Sequence of chain 1.A:
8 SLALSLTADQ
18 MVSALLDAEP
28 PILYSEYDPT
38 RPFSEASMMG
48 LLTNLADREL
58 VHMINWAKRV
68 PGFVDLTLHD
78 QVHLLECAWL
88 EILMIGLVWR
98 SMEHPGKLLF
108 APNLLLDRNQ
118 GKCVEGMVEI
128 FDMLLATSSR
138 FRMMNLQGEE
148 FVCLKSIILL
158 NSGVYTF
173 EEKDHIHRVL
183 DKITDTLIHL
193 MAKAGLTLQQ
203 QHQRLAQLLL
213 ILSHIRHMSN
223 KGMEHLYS

This small molecule binds to this protein.
Small molecule (SMILES): CC(C)C[C@H](NC(=O)[C@H](C)NC(=O)[C@H](C)N)C(=O)N[C@@H](CC1=NC=NC1)C(=O)N[C@@H](C)C(=O)N[C@@H](CC(C)C)C(=O)N[C@@H](CC(C)C)C(=O)N[C@@H](CCC(N)=O)C(=O)N[C@H](C=O)CC(=O)O

Binding-site contacts:
Ligand atom N contacts residue ILE61 of chain 1.A at 4.3 Å.
Ligand atom CD2 contacts residue LYS65 of chain 1.A at 4.4 Å.
Ligand atom O contacts residue LYS65 of chain 1.A at 3.4 Å (salt-bridge).
Ligand atom CG contacts residue ILE61 of chain 1.A at 4.1 Å (hydrophobic).
Ligand atom CD2 contacts residue GLN78 of chain 1.A at 3.8 Å.
Ligand atom CD2 contacts residue LEU75 of chain 1.A at 3.0 Å (hydrophobic).
Ligand atom CD1 contacts residue ILE61 of chain 1.A at 3.6 Å (hydrophobic).
Ligand atom CG contacts residue VAL79 of chain 1.A at 4.0 Å (hydrophobic).
Ligand atom CG contacts residue LEU75 of chain 1.A at 4.1 Å (hydrophobic).
Ligand atom CB contacts residue ILE61 of chain 1.A at 3.8 Å (hydrophobic).
Ligand atom CD2 contacts residue ILE61 of chain 1.A at 3.7 Å (hydrophobic).
Ligand atom CD2 contacts residue LEU82 of chain 1.A at 4.0 Å (hydrophobic).
Ligand atom CD2 contacts residue GLU83 of chain 1.A at 4.3 Å.
Ligand atom CD2 contacts residue PHE70 of chain 1.A at 4.2 Å (hydrophobic).
Ligand atom CD1 contacts residue VAL79 of chain 1.A at 3.6 Å (hydrophobic).
Ligand atom O contacts residue VAL79 of chain 1.A at 4.5 Å.
Ligand atom O contacts residue LYS65 of chain 1.A at 3.9 Å.
Ligand atom C contacts residue LYS65 of chain 1.A at 3.4 Å.
Ligand atom CA contacts residue ILE61 of chain 1.A at 4.5 Å (hydrophobic).
Ligand atom CD1 contacts residue LEU75 of chain 1.A at 4.4 Å (hydrophobic).
Ligand atom CB contacts residue VAL79 of chain 1.A at 4.4 Å (hydrophobic).
Ligand atom CD1 contacts residue GLN78 of chain 1.A at 4.0 Å.
Ligand atom C contacts residue ILE61 of chain 1.A at 4.1 Å (hydrophobic).
Ligand atom CD2 contacts residue VAL79 of chain 1.A at 3.6 Å (hydrophobic).
Ligand atom CD1 contacts residue LEU82 of chain 1.A at 4.1 Å (hydrophobic).
Ligand atom NE2 contacts residue VAL79 of chain 1.A at 4.2 Å.
Ligand atom CA contacts residue LYS65 of chain 1.A at 4.2 Å.
Ligand atom C contacts residue LYS65 of chain 1.A at 4.1 Å.
Ligand atom NE2 contacts residue LEU75 of chain 1.A at 3.6 Å.
Ligand atom CG contacts residue LEU82 of chain 1.A at 4.5 Å (hydrophobic).
Ligand atom CD2 contacts residue VAL79 of chain 1.A at 4.3 Å (hydrophobic).
Ligand atom CE1 contacts residue VAL79 of chain 1.A at 4.4 Å (hydrophobic).
Ligand atom CG contacts residue VAL79 of chain 1.A at 4.5 Å (hydrophobic).
Ligand atom N contacts residue LYS65 of chain 1.A at 4.4 Å.
Ligand atom O contacts residue ILE61 of chain 1.A at 3.9 Å.
Ligand atom CB contacts residue LEU75 of chain 1.A at 3.9 Å (hydrophobic).
Ligand atom CG contacts residue GLN78 of chain 1.A at 4.5 Å.